Binding-site contacts:
Ligand atom C16 contacts residue HIS341 of chain 1.A at 3.4 Å.
Ligand atom C6 contacts residue HIS377 of chain 1.A at 3.6 Å.
Ligand atom C18 contacts residue THR378 of chain 1.A at 3.7 Å.
Ligand atom C10 contacts residue ASN284 of chain 1.A at 3.5 Å.
Ligand atom O3 contacts residue GLU672 of chain 1.A at 2.8 Å (salt-bridge).
Ligand atom C14 contacts residue HIS341 of chain 1.A at 3.4 Å.
Ligand atom C14 contacts residue PHE285 of chain 1.A at 3.5 Å (hydrophobic).
Ligand atom C18 contacts residue ASN284 of chain 1.A at 3.7 Å.
Ligand atom O6 contacts residue ASN484 of chain 1.A at 2.9 Å (h-bond).
Ligand atom C13 contacts residue PHE285 of chain 1.A at 3.4 Å (hydrophobic).
Ligand atom O4 contacts residue SER674 of chain 1.A at 3.6 Å.
Ligand atom C7 contacts residue HIS377 of chain 1.A at 3.7 Å.
Ligand atom N1 contacts residue ASN284 of chain 1.A at 3.4 Å (h-bond).
Ligand atom C12 contacts residue HIS341 of chain 1.A at 3.7 Å.
Ligand atom O5 contacts residue LEU136 of chain 1.A at 3.5 Å (h-bond).
Ligand atom N3 contacts residue LEU136 of chain 1.A at 3.5 Å.
Ligand atom C12 contacts residue ASN282 of chain 1.A at 3.6 Å.
Ligand atom C6 contacts residue GLY135 of chain 1.A at 3.6 Å.
Ligand atom N3 contacts residue ASN284 of chain 1.A at 3.6 Å (h-bond).
Ligand atom O3 contacts residue GLY675 of chain 1.A at 3.1 Å (h-bond).
Ligand atom O3 contacts residue SER674 of chain 1.A at 3.0 Å (h-bond).
Ligand atom C11 contacts residue HIS341 of chain 1.A at 3.6 Å.
Ligand atom O2 contacts residue TYR573 of chain 1.A at 3.1 Å (h-bond).
Ligand atom C8 contacts residue ASN284 of chain 1.A at 3.4 Å.
Ligand atom C3 contacts residue GLU672 of chain 1.A at 3.4 Å.
Ligand atom O4 contacts residue ASN484 of chain 1.A at 3.5 Å (h-bond).
Ligand atom O6 contacts residue HIS377 of chain 1.A at 2.7 Å (h-bond).
Ligand atom C13 contacts residue HIS341 of chain 1.A at 3.6 Å.
Ligand atom C2 contacts residue HIS377 of chain 1.A at 3.6 Å.
Ligand atom O2 contacts residue ASN284 of chain 1.A at 3.0 Å (h-bond).
Ligand atom C5 contacts residue GLY135 of chain 1.A at 3.7 Å.
Ligand atom O4 contacts residue GLY675 of chain 1.A at 2.8 Å (h-bond).
Ligand atom O2 contacts residue GLU672 of chain 1.A at 3.1 Å (salt-bridge).
Ligand atom N2 contacts residue LEU136 of chain 1.A at 3.3 Å (h-bond).
Ligand atom N2 contacts residue ASN284 of chain 1.A at 3.6 Å (h-bond).
Ligand atom O3 contacts residue ALA673 of chain 1.A at 3.3 Å (h-bond).
Ligand atom C7 contacts residue ASN284 of chain 1.A at 3.3 Å.
Ligand atom C6 contacts residue ASN484 of chain 1.A at 3.3 Å.
Ligand atom C15 contacts residue HIS341 of chain 1.A at 3.3 Å.
Ligand atom C15 contacts residue ALA383 of chain 1.A at 3.2 Å (hydrophobic).

A protein and the small-molecule ligand that binds it are described below.
Small molecule (SMILES): OC[C@H]1O[C@@H](n2cc(-c3ccc4ccccc4c3)nn2)[C@H](O)[C@@H](O)[C@@H]1O

Sequence of chain 1.A:
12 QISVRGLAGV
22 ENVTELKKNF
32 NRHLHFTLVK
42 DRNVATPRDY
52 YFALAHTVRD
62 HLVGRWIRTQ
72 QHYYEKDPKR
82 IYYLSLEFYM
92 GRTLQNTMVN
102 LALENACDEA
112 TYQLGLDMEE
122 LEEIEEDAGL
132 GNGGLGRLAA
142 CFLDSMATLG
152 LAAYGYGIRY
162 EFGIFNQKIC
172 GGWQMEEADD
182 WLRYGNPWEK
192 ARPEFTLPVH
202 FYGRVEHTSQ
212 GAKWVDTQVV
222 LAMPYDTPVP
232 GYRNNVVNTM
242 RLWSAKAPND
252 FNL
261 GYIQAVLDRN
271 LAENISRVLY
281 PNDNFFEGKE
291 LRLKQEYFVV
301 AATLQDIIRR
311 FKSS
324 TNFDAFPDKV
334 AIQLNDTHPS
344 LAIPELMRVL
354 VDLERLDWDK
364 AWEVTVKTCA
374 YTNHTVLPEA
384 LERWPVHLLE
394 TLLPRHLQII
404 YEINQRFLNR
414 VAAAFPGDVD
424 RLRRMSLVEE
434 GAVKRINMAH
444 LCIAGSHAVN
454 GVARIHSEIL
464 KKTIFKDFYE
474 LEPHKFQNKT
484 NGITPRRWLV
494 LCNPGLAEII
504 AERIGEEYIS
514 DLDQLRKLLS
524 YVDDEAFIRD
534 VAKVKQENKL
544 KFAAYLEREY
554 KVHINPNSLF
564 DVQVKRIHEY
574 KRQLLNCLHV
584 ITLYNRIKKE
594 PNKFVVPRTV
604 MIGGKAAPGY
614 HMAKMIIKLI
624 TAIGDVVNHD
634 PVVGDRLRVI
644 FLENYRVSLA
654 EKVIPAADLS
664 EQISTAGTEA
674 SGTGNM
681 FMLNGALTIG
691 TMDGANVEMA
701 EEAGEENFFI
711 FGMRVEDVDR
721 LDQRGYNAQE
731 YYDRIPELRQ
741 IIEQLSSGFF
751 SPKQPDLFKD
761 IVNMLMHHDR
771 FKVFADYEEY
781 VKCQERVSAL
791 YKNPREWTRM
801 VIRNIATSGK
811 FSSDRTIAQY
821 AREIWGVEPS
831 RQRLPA